Binding-site contacts:
Ligand atom C4 contacts residue TYR73 of chain 1.L at 3.5 Å (hydrophobic).
Ligand atom N7 contacts residue TYR73 of chain 1.L at 3.3 Å (h-bond).
Ligand atom N2 contacts residue SER72 of chain 1.L at 4.2 Å.
Ligand atom O6 contacts residue LEU91 of chain 1.K at 3.2 Å.
Ligand atom N9 contacts residue LEU67 of chain 1.L at 4.1 Å.
Ligand atom O6 contacts residue ASN90 of chain 1.K at 3.9 Å.
Ligand atom C6 contacts residue LEU92 of chain 1.K at 3.9 Å (hydrophobic).
Ligand atom C8 contacts residue ALA37 of chain 1.K at 4.2 Å (hydrophobic).
Ligand atom N2 contacts residue GLU93 of chain 1.K at 2.8 Å (salt-bridge).
Ligand atom N2 contacts residue THR70 of chain 1.L at 3.6 Å.
Ligand atom C6 contacts residue LEU91 of chain 1.K at 3.6 Å (hydrophobic).
Ligand atom O6 contacts residue TYR73 of chain 1.L at 3.8 Å.
Ligand atom C2 contacts residue ILE71 of chain 1.L at 3.6 Å (hydrophobic).
Ligand atom C8 contacts residue SER72 of chain 1.L at 3.9 Å.
Ligand atom C2 contacts residue SER72 of chain 1.L at 4.2 Å.
Ligand atom N7 contacts residue ALA37 of chain 1.K at 4.1 Å.
Ligand atom N3 contacts residue SER72 of chain 1.L at 3.3 Å.
Ligand atom C8 contacts residue TYR73 of chain 1.L at 3.8 Å (hydrophobic).
Ligand atom O6 contacts residue GLU93 of chain 1.K at 3.7 Å.
Ligand atom C2 contacts residue TYR73 of chain 1.L at 3.5 Å (hydrophobic).
Ligand atom N9 contacts residue VAL74 of chain 1.L at 4.1 Å.
Ligand atom N3 contacts residue TYR73 of chain 1.L at 3.2 Å (h-bond).
Ligand atom N9 contacts residue SER72 of chain 1.L at 2.9 Å (h-bond).
Ligand atom N2 contacts residue ILE71 of chain 1.L at 2.8 Å (h-bond).
Ligand atom C2 contacts residue GLU93 of chain 1.K at 3.5 Å.
Ligand atom N1 contacts residue TYR73 of chain 1.L at 3.5 Å.
Ligand atom C5 contacts residue LEU91 of chain 1.K at 4.0 Å (hydrophobic).
Ligand atom N2 contacts residue LEU24 of chain 1.L at 3.7 Å.
Ligand atom C4 contacts residue LEU67 of chain 1.L at 3.9 Å (hydrophobic).
Ligand atom C6 contacts residue GLU93 of chain 1.K at 3.7 Å.
Ligand atom C5 contacts residue TYR73 of chain 1.L at 3.3 Å (hydrophobic).
Ligand atom N2 contacts residue TYR73 of chain 1.L at 3.9 Å.
Ligand atom N3 contacts residue ILE71 of chain 1.L at 3.6 Å (h-bond).
Ligand atom N1 contacts residue LEU91 of chain 1.K at 3.9 Å.
Ligand atom N1 contacts residue GLU93 of chain 1.K at 2.8 Å (salt-bridge).
Ligand atom C6 contacts residue TYR73 of chain 1.L at 3.4 Å (hydrophobic).
Ligand atom N3 contacts residue LEU67 of chain 1.L at 3.9 Å.
Ligand atom O6 contacts residue LEU92 of chain 1.K at 2.9 Å (h-bond).
Ligand atom C4 contacts residue SER72 of chain 1.L at 3.7 Å.
Ligand atom N9 contacts residue TYR73 of chain 1.L at 3.7 Å.

Sequence of chain 1.L:
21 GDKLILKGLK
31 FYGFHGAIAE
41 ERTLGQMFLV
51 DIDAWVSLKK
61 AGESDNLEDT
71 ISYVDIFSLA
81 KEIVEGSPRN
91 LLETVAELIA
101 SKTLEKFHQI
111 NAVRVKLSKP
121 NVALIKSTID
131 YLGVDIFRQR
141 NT

The small molecule below binds the protein below.
Small molecule (SMILES): Nc1nc2[nH]cnc2c(=O)[nH]1

Sequence of chain 1.K:
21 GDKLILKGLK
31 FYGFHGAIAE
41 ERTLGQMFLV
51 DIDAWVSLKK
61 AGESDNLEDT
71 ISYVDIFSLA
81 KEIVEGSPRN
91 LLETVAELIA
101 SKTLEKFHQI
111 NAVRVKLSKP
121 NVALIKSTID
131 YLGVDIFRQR